Binding-site contacts:
Ligand atom O6 contacts residue PHE179 of chain 1.A at 3.6 Å.
Ligand atom O7 contacts residue ASN180 of chain 1.A at 3.4 Å (h-bond).
Ligand atom C1 contacts residue ASN180 of chain 1.A at 1.4 Å.
Ligand atom C4 contacts residue ASN180 of chain 1.A at 4.2 Å.
Ligand atom C8 contacts residue ASN180 of chain 1.A at 4.2 Å.
Ligand atom C5 contacts residue ASN180 of chain 1.A at 3.7 Å.
Ligand atom C6 contacts residue PHE179 of chain 1.A at 3.6 Å (hydrophobic).
Ligand atom C1 contacts residue PHE179 of chain 1.A at 4.1 Å (hydrophobic).
Ligand atom C5 contacts residue PHE179 of chain 1.A at 4.2 Å (hydrophobic).
Ligand atom C3 contacts residue ASN180 of chain 1.A at 3.7 Å.
Ligand atom O5 contacts residue PHE179 of chain 1.A at 3.8 Å.
Ligand atom C7 contacts residue ASN180 of chain 1.A at 3.3 Å.
Ligand atom O5 contacts residue ASN180 of chain 1.A at 2.4 Å (h-bond).
Ligand atom C2 contacts residue ASN180 of chain 1.A at 2.4 Å.
Ligand atom N2 contacts residue ASN180 of chain 1.A at 2.8 Å (h-bond).

This protein binds this small molecule.
Small molecule (SMILES): CC(=O)N[C@H]1[C@H](O[C@H]2[C@H](O)[C@@H](NC(C)=O)CO[C@@H]2CO)O[C@H](CO)[C@@H](O)[C@@H]1O

Sequence of chain 1.A:
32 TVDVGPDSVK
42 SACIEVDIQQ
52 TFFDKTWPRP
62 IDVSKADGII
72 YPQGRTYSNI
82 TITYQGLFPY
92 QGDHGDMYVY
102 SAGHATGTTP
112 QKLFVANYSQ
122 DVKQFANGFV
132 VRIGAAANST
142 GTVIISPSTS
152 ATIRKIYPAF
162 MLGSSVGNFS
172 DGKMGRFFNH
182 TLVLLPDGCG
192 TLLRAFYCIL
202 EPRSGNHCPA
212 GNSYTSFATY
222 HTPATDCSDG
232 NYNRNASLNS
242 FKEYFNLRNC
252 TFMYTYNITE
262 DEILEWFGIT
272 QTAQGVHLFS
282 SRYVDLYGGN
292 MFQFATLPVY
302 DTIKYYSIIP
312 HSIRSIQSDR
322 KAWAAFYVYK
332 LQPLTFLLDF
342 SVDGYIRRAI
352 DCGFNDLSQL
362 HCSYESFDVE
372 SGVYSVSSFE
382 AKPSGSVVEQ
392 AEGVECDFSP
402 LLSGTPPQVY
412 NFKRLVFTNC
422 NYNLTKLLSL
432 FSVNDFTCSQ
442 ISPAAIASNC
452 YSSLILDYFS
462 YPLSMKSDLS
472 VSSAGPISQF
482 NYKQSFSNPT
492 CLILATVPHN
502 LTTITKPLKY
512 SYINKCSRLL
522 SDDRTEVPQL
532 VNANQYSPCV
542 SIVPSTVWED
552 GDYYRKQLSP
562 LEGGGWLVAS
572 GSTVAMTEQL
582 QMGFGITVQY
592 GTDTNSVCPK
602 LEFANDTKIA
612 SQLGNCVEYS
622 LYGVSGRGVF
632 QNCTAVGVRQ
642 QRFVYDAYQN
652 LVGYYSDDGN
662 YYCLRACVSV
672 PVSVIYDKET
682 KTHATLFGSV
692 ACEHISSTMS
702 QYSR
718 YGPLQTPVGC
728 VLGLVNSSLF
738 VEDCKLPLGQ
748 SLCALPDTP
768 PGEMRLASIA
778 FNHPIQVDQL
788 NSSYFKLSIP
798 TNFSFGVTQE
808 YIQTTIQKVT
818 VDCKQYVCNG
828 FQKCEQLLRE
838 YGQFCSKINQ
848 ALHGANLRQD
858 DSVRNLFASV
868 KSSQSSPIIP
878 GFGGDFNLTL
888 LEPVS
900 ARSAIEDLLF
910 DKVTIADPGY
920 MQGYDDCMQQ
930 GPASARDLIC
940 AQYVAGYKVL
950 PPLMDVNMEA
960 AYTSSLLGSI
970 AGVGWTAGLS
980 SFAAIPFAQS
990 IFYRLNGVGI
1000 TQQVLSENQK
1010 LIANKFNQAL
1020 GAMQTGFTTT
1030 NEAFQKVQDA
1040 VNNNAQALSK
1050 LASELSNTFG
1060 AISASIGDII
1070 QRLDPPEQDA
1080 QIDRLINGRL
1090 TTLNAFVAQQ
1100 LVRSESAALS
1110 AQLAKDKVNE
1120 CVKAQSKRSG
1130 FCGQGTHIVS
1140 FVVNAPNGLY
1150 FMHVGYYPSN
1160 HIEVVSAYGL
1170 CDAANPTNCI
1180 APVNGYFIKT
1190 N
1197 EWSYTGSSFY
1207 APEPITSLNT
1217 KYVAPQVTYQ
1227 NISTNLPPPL